This protein binds this small molecule.
Small molecule (SMILES): CC(=O)N[C@@H]1[C@@H](O)[C@H](O)[C@@H](CO)O[C@H]1O

Binding-site contacts:
Ligand atom C8 contacts residue LEU224 of chain 1.B at 3.5 Å (hydrophobic).
Ligand atom C8 contacts residue SER226 of chain 1.B at 3.6 Å.
Ligand atom C1 contacts residue THR175 of chain 1.B at 3.6 Å.
Ligand atom C8 contacts residue ASN229 of chain 1.B at 4.2 Å.
Ligand atom N2 contacts residue ASN229 of chain 1.B at 4.4 Å.
Ligand atom O5 contacts residue SER173 of chain 1.B at 3.9 Å.
Ligand atom C6 contacts residue THR175 of chain 1.B at 4.3 Å.
Ligand atom O6 contacts residue SER173 of chain 1.B at 4.1 Å.
Ligand atom C5 contacts residue ASN231 of chain 1.B at 3.7 Å.
Ligand atom C5 contacts residue THR175 of chain 1.B at 3.8 Å.
Ligand atom C1 contacts residue ASN231 of chain 1.B at 1.4 Å.
Ligand atom C7 contacts residue ASN231 of chain 1.B at 3.3 Å.
Ligand atom C8 contacts residue GLY225 of chain 1.B at 3.9 Å.
Ligand atom C8 contacts residue ASN231 of chain 1.B at 4.4 Å.
Ligand atom C3 contacts residue ASN231 of chain 1.B at 3.8 Å.
Ligand atom O7 contacts residue ASN231 of chain 1.B at 3.2 Å (h-bond).
Ligand atom C7 contacts residue LEU224 of chain 1.B at 3.9 Å (hydrophobic).
Ligand atom C4 contacts residue ASN231 of chain 1.B at 4.2 Å.
Ligand atom O5 contacts residue ASN231 of chain 1.B at 2.4 Å (h-bond).
Ligand atom N2 contacts residue ASN231 of chain 1.B at 2.9 Å (h-bond).
Ligand atom O5 contacts residue THR175 of chain 1.B at 3.5 Å.
Ligand atom O7 contacts residue LEU224 of chain 1.B at 3.5 Å.
Ligand atom C2 contacts residue ASN231 of chain 1.B at 2.4 Å.

Sequence of chain 1.B:
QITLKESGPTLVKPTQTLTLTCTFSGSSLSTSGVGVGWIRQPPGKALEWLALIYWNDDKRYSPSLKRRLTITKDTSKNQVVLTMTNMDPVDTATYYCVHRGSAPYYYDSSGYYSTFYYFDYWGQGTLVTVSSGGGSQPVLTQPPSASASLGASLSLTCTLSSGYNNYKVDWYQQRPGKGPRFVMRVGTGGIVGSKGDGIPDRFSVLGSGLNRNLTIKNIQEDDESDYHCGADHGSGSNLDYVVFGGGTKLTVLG